Sequence of chain 1.K:
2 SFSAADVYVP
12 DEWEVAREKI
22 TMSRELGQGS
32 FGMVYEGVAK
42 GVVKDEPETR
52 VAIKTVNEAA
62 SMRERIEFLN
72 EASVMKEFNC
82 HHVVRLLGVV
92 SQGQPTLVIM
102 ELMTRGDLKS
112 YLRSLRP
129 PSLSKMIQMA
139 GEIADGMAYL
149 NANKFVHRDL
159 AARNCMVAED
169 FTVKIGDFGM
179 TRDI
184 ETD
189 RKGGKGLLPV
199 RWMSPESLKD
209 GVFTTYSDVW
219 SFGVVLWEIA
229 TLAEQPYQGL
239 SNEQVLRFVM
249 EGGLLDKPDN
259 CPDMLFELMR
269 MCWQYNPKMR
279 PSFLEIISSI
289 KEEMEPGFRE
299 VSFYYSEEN

A small-molecule ligand and the protein it binds are described below.
Small molecule (SMILES): COc1cc2c(Nc3ccc(Sc4nccn4C)c(Cl)c3)c(C#N)cnc2cc1OCCCN(C)CCO

Binding-site contacts:
Ligand atom N27 contacts residue LYS55 of chain 1.K at 3.4 Å (salt-bridge).
Ligand atom C8 contacts residue ALA53 of chain 1.K at 3.8 Å (hydrophobic).
Ligand atom C4 contacts residue MET164 of chain 1.K at 3.3 Å (hydrophobic).
Ligand atom C31 contacts residue MET101 of chain 1.K at 3.7 Å (hydrophobic).
Ligand atom N7 contacts residue GLU102 of chain 1.K at 3.8 Å.
Ligand atom C32 contacts residue MET101 of chain 1.K at 3.6 Å (hydrophobic).
Ligand atom N33 contacts residue VAL85 of chain 1.K at 3.7 Å.
Ligand atom C15 contacts residue THR105 of chain 1.K at 2.8 Å.
Ligand atom C28 contacts residue GLU72 of chain 1.K at 3.2 Å.
Ligand atom C3 contacts residue MET104 of chain 1.K at 3.2 Å (hydrophobic).
Ligand atom O11 contacts residue LEU27 of chain 1.K at 3.6 Å.
Ligand atom CL24 contacts residue LYS55 of chain 1.K at 3.5 Å.
Ligand atom C31 contacts residue MET76 of chain 1.K at 3.4 Å (hydrophobic).
Ligand atom N27 contacts residue PHE69 of chain 1.K at 3.5 Å.
Ligand atom C3 contacts residue LEU103 of chain 1.K at 3.8 Å (hydrophobic).
Ligand atom C15 contacts residue GLY107 of chain 1.K at 3.9 Å.
Ligand atom C26 contacts residue PHE69 of chain 1.K at 3.8 Å (hydrophobic).
Ligand atom C22 contacts residue MET101 of chain 1.K at 3.5 Å (hydrophobic).
Ligand atom N33 contacts residue MET101 of chain 1.K at 3.1 Å.
Ligand atom C29 contacts residue GLU72 of chain 1.K at 3.3 Å.
Ligand atom C13 contacts residue THR105 of chain 1.K at 3.5 Å.
Ligand atom C8 contacts residue MET104 of chain 1.K at 3.6 Å (hydrophobic).
Ligand atom N7 contacts residue MET104 of chain 1.K at 3.0 Å (h-bond).
Ligand atom C15 contacts residue ARG106 of chain 1.K at 3.7 Å.
Ligand atom C14 contacts residue THR105 of chain 1.K at 3.5 Å.
Ligand atom CL24 contacts residue MET101 of chain 1.K at 3.2 Å.
Ligand atom CL24 contacts residue VAL99 of chain 1.K at 3.0 Å.
Ligand atom N7 contacts residue MET164 of chain 1.K at 3.6 Å.
Ligand atom C8 contacts residue GLU102 of chain 1.K at 3.2 Å.
Ligand atom C21 contacts residue LYS55 of chain 1.K at 3.9 Å.
Ligand atom C21 contacts residue MET101 of chain 1.K at 3.9 Å (hydrophobic).
Ligand atom S25 contacts residue LYS55 of chain 1.K at 3.5 Å.
Ligand atom C3 contacts residue MET164 of chain 1.K at 3.7 Å (hydrophobic).
Ligand atom C9 contacts residue ALA53 of chain 1.K at 3.8 Å (hydrophobic).
Ligand atom CL24 contacts residue ALA53 of chain 1.K at 3.7 Å.
Ligand atom N7 contacts residue LEU103 of chain 1.K at 3.8 Å.
Ligand atom C13 contacts residue MET104 of chain 1.K at 3.8 Å (hydrophobic).
Ligand atom C23 contacts residue VAL35 of chain 1.K at 3.7 Å (hydrophobic).
Ligand atom C5 contacts residue MET164 of chain 1.K at 3.5 Å (hydrophobic).
Ligand atom N27 contacts residue SER31 of chain 1.K at 3.9 Å.